Sequence of chain 50.A:
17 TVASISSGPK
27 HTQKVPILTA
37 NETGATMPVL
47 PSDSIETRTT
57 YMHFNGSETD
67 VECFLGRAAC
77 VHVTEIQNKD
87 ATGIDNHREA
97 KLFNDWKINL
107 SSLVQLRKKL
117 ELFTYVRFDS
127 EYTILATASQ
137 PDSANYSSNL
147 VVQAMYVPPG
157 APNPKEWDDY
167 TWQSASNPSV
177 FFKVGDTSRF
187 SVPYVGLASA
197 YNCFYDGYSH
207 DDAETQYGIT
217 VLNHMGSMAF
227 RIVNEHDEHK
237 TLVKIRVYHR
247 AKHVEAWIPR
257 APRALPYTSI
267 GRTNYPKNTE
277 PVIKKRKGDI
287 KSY

Sequence of chain 46.C:
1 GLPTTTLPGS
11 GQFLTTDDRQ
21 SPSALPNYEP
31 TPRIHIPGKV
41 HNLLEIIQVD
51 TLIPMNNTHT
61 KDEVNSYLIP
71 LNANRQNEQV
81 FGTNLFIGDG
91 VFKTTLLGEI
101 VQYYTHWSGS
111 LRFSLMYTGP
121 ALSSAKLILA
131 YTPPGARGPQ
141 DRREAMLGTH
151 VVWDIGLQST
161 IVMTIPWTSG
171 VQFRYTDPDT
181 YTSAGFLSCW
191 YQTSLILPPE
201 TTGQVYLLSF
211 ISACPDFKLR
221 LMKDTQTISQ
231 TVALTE

The protein below binds the small molecule below.
Small molecule (SMILES): Cc1cc(CCCCCCCOc2ccc(C3=N[C@@H](C)CO3)cc2Cl)on1

Binding-site contacts:
Ligand atom C31 contacts residue VAL176 of chain 50.A at 3.3 Å (hydrophobic).
Ligand atom CM1 contacts residue CYS199 of chain 50.A at 3.8 Å (hydrophobic).
Ligand atom CL1 contacts residue ILE104 of chain 50.A at 3.6 Å.
Ligand atom C3 contacts residue PRO174 of chain 50.A at 3.7 Å (hydrophobic).
Ligand atom O1 contacts residue PHE186 of chain 50.A at 3.8 Å.
Ligand atom C5C contacts residue TYR128 of chain 50.A at 3.7 Å (hydrophobic).
Ligand atom C31 contacts residue SER175 of chain 50.A at 3.5 Å.
Ligand atom C3C contacts residue TYR128 of chain 50.A at 3.6 Å (hydrophobic).
Ligand atom C3B contacts residue LEU106 of chain 50.A at 3.8 Å (hydrophobic).
Ligand atom N2 contacts residue ALA24 of chain 50.C at 3.1 Å.
Ligand atom N2 contacts residue PRO174 of chain 50.A at 3.7 Å.
Ligand atom CL1 contacts residue MET221 of chain 50.A at 3.8 Å.
Ligand atom C4 contacts residue PHE186 of chain 50.A at 3.7 Å (hydrophobic).
Ligand atom C5A contacts residue VAL122 of chain 50.A at 3.9 Å (hydrophobic).
Ligand atom CL1 contacts residue ASN105 of chain 50.A at 3.3 Å.
Ligand atom C31 contacts residue PRO174 of chain 50.A at 3.3 Å (hydrophobic).
Ligand atom C4C contacts residue TYR152 of chain 50.A at 3.9 Å (hydrophobic).
Ligand atom N2 contacts residue PHE186 of chain 50.A at 4.0 Å.
Ligand atom C3B contacts residue TYR197 of chain 50.A at 3.3 Å (hydrophobic).
Ligand atom C6C contacts residue VAL191 of chain 50.A at 3.3 Å (hydrophobic).
Ligand atom O1 contacts residue TYR152 of chain 50.A at 3.9 Å.
Ligand atom C5 contacts residue TYR152 of chain 50.A at 3.6 Å (hydrophobic).
Ligand atom O1 contacts residue ALA24 of chain 50.C at 3.4 Å.
Ligand atom O1 contacts residue VAL188 of chain 50.A at 3.8 Å.
Ligand atom C7C contacts residue TYR128 of chain 50.A at 3.5 Å (hydrophobic).
Ligand atom C5 contacts residue PHE186 of chain 50.A at 3.7 Å (hydrophobic).
Ligand atom C4A contacts residue ASN198 of chain 50.A at 3.9 Å.
Ligand atom C5A contacts residue CYS199 of chain 50.A at 3.9 Å (hydrophobic).
Ligand atom N3A contacts residue ASN219 of chain 50.A at 3.4 Å (h-bond).
Ligand atom C3C contacts residue VAL188 of chain 50.A at 3.3 Å (hydrophobic).
Ligand atom O1A contacts residue VAL122 of chain 50.A at 4.0 Å.
Ligand atom O1B contacts residue MET221 of chain 50.A at 3.8 Å.
Ligand atom C31 contacts residue ALA150 of chain 50.A at 3.5 Å (hydrophobic).
Ligand atom C5C contacts residue ILE104 of chain 50.A at 4.0 Å (hydrophobic).
Ligand atom C2B contacts residue TYR197 of chain 50.A at 3.3 Å (hydrophobic).
Ligand atom C1C contacts residue TYR152 of chain 50.A at 3.9 Å (hydrophobic).
Ligand atom C4B contacts residue LEU106 of chain 50.A at 3.7 Å (hydrophobic).
Ligand atom C4 contacts residue TYR152 of chain 50.A at 3.7 Å (hydrophobic).
Ligand atom C3 contacts residue PHE186 of chain 50.A at 3.9 Å (hydrophobic).
Ligand atom C2C contacts residue VAL188 of chain 50.A at 2.8 Å (hydrophobic).

Sequence of chain 50.C:
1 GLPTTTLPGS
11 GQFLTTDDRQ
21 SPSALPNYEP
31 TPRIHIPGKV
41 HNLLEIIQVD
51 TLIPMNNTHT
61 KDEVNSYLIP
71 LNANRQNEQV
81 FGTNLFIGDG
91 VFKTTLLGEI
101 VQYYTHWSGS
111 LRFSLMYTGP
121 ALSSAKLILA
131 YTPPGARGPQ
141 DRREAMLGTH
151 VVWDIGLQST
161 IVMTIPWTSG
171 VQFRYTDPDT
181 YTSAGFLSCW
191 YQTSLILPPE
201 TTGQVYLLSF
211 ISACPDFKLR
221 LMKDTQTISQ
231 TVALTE